The small molecule below binds the protein below.
Small molecule (SMILES): O=Cc1ccc(-n2ccnc2-c2ccccc2)c2ccccc12

Sequence of chain 1.A:
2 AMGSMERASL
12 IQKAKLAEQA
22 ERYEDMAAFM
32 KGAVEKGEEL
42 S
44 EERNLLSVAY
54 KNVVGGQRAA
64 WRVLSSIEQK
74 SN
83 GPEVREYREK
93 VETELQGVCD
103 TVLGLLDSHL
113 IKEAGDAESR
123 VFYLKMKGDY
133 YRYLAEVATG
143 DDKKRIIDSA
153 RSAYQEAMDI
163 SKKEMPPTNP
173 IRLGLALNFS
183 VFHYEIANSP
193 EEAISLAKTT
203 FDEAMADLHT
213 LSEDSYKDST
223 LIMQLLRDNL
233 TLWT

Sequence of chain 1.B:
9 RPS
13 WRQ

Binding-site contacts:
Ligand atom C21 contacts residue ASN47 of chain 1.A at 3.2 Å.
Ligand atom C07 contacts residue PRO172 of chain 1.A at 3.6 Å (hydrophobic).
Ligand atom C04 contacts residue ILE224 of chain 1.A at 3.8 Å (hydrophobic).
Ligand atom C18 contacts residue TRP13 of chain 1.B at 3.6 Å (hydrophobic).
Ligand atom C08 contacts residue PRO172 of chain 1.A at 4.1 Å (hydrophobic).
Ligand atom C03 contacts residue PRO172 of chain 1.A at 3.5 Å (hydrophobic).
Ligand atom C20 contacts residue PHE124 of chain 1.A at 3.8 Å (hydrophobic).
Ligand atom C20 contacts residue ASN47 of chain 1.A at 3.6 Å.
Ligand atom C19 contacts residue SER50 of chain 1.A at 3.9 Å.
Ligand atom C01 contacts residue ILE173 of chain 1.A at 3.7 Å (hydrophobic).
Ligand atom C03 contacts residue LYS127 of chain 1.A at 2.9 Å.
Ligand atom C20 contacts residue SER50 of chain 1.A at 3.8 Å.
Ligand atom C19 contacts residue PHE124 of chain 1.A at 3.8 Å (hydrophobic).
Ligand atom C16 contacts residue PRO172 of chain 1.A at 4.1 Å (hydrophobic).
Ligand atom C20 contacts residue TRP13 of chain 1.B at 3.7 Å (hydrophobic).
Ligand atom C12 contacts residue ASN47 of chain 1.A at 3.9 Å.
Ligand atom C05 contacts residue TRP13 of chain 1.B at 3.6 Å (hydrophobic).
Ligand atom C04 contacts residue TRP13 of chain 1.B at 3.4 Å (hydrophobic).
Ligand atom N14 contacts residue PRO172 of chain 1.A at 3.8 Å.
Ligand atom C18 contacts residue LYS127 of chain 1.A at 3.9 Å.
Ligand atom C03 contacts residue ILE173 of chain 1.A at 3.9 Å (hydrophobic).
Ligand atom C01 contacts residue TRP13 of chain 1.B at 3.9 Å (hydrophobic).
Ligand atom C02 contacts residue TRP13 of chain 1.B at 3.6 Å (hydrophobic).
Ligand atom C02 contacts residue ILE173 of chain 1.A at 3.6 Å (hydrophobic).
Ligand atom C17 contacts residue TRP13 of chain 1.B at 3.3 Å (hydrophobic).
Ligand atom C02 contacts residue LYS127 of chain 1.A at 2.5 Å.
Ligand atom C22 contacts residue ASN47 of chain 1.A at 3.8 Å.
Ligand atom C21 contacts residue TRP13 of chain 1.B at 3.7 Å (hydrophobic).
Ligand atom C01 contacts residue LYS127 of chain 1.A at 1.4 Å.
Ligand atom C04 contacts residue PRO172 of chain 1.A at 3.3 Å (hydrophobic).
Ligand atom C03 contacts residue GLY176 of chain 1.A at 4.0 Å.
Ligand atom C16 contacts residue ILE224 of chain 1.A at 3.9 Å (hydrophobic).
Ligand atom C16 contacts residue TRP13 of chain 1.B at 4.0 Å (hydrophobic).
Ligand atom C12 contacts residue CSO43 of chain 1.A at 3.5 Å.
Ligand atom N06 contacts residue PRO172 of chain 1.A at 3.8 Å.
Ligand atom C19 contacts residue TRP13 of chain 1.B at 3.6 Å (hydrophobic).
Ligand atom C13 contacts residue ASN47 of chain 1.A at 4.0 Å.
Ligand atom C11 contacts residue CSO43 of chain 1.A at 3.5 Å.
Ligand atom C03 contacts residue TRP13 of chain 1.B at 3.6 Å (hydrophobic).
Ligand atom C22 contacts residue TRP13 of chain 1.B at 3.6 Å (hydrophobic).